The protein below binds the small molecule below.
Small molecule (SMILES): CC(=O)N[C@@H]1[C@@H](O)[C@H](O)[C@@H](CO)O[C@H]1O

Sequence of chain 1.B:
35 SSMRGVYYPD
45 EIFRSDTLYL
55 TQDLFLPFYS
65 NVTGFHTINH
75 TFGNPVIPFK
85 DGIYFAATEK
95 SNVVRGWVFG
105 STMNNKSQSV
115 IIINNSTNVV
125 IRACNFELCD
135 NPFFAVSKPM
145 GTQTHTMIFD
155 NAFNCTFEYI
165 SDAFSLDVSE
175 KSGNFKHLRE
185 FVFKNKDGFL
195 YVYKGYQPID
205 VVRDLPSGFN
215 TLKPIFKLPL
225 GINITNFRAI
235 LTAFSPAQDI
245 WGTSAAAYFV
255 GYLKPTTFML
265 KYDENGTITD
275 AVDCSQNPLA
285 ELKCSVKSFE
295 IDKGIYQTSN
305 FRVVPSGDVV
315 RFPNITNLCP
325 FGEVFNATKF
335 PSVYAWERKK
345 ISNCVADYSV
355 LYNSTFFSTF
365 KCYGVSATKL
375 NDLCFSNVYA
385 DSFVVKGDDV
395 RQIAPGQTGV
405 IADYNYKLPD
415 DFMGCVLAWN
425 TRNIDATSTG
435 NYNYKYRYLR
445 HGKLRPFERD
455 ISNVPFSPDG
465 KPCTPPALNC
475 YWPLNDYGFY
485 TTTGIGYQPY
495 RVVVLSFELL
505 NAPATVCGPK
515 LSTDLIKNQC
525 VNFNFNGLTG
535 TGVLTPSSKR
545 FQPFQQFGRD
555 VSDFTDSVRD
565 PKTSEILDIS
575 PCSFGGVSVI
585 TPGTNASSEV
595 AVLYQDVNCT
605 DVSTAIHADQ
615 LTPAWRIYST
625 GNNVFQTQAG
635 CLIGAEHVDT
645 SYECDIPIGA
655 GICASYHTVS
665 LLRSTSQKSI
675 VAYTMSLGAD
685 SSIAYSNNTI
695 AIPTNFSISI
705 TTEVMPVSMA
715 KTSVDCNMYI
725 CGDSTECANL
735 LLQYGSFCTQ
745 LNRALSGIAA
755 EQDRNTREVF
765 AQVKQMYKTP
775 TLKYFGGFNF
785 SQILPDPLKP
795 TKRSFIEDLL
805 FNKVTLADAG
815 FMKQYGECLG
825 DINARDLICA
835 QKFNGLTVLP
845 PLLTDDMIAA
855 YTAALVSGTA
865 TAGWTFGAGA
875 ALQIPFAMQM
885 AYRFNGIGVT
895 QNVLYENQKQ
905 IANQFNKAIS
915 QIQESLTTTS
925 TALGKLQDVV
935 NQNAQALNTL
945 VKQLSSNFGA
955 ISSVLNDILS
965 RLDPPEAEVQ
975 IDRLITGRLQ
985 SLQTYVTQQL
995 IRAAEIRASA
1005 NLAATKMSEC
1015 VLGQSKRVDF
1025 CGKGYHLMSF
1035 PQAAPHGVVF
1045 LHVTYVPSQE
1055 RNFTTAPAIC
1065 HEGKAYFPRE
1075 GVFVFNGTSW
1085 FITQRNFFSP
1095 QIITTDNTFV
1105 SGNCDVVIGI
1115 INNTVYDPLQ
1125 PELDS

Binding-site contacts:
Ligand atom C5 contacts residue ASN109 of chain 1.B at 3.7 Å.
Ligand atom C8 contacts residue GLN112 of chain 1.B at 3.7 Å.
Ligand atom O5 contacts residue PHE157 of chain 1.B at 3.6 Å.
Ligand atom O7 contacts residue ASN158 of chain 1.B at 3.0 Å (h-bond).
Ligand atom C6 contacts residue PHE157 of chain 1.B at 4.4 Å (hydrophobic).
Ligand atom C4 contacts residue ASN158 of chain 1.B at 4.4 Å.
Ligand atom C3 contacts residue ASN109 of chain 1.B at 3.9 Å.
Ligand atom C2 contacts residue ASN109 of chain 1.B at 2.7 Å.
Ligand atom O7 contacts residue GLN112 of chain 1.B at 4.3 Å.
Ligand atom C7 contacts residue ASN109 of chain 1.B at 4.0 Å.
Ligand atom O3 contacts residue ASN158 of chain 1.B at 3.2 Å (h-bond).
Ligand atom O7 contacts residue ASN129 of chain 1.B at 3.4 Å (h-bond).
Ligand atom C8 contacts residue ASN109 of chain 1.B at 4.2 Å.
Ligand atom O5 contacts residue ASN109 of chain 1.B at 2.4 Å (h-bond).
Ligand atom O6 contacts residue PHE157 of chain 1.B at 3.3 Å.
Ligand atom C2 contacts residue ASN129 of chain 1.B at 4.2 Å.
Ligand atom C7 contacts residue ASN129 of chain 1.B at 3.2 Å.
Ligand atom C2 contacts residue ASN158 of chain 1.B at 4.1 Å.
Ligand atom N2 contacts residue ASN129 of chain 1.B at 3.5 Å (h-bond).
Ligand atom C1 contacts residue ASN109 of chain 1.B at 1.5 Å.
Ligand atom C3 contacts residue ASN158 of chain 1.B at 4.2 Å.
Ligand atom C8 contacts residue ASN129 of chain 1.B at 3.4 Å.
Ligand atom C2 contacts residue PHE157 of chain 1.B at 4.3 Å (hydrophobic).
Ligand atom N2 contacts residue ASN109 of chain 1.B at 2.9 Å (h-bond).
Ligand atom C1 contacts residue PHE157 of chain 1.B at 3.9 Å (hydrophobic).
Ligand atom C4 contacts residue ASN109 of chain 1.B at 4.3 Å.
Ligand atom C7 contacts residue ASN158 of chain 1.B at 4.2 Å.
Ligand atom C8 contacts residue SER111 of chain 1.B at 4.0 Å.